This protein binds this small molecule.
Small molecule (SMILES): N[C@H](Cc1c[nH]c[nH+]1)C(=O)O

Binding-site contacts:
Ligand atom CG contacts residue TYR240 of chain 1.A at 3.6 Å (hydrophobic).
Ligand atom O contacts residue TYR286 of chain 1.A at 4.0 Å.
Ligand atom ND1 contacts residue TYR240 of chain 1.A at 3.6 Å.
Ligand atom OXT contacts residue ARG316 of chain 1.A at 4.4 Å.
Ligand atom NE2 contacts residue PHE337 of chain 1.A at 3.6 Å.
Ligand atom CD2 contacts residue TYR240 of chain 1.A at 3.8 Å (hydrophobic).
Ligand atom CE1 contacts residue PHE337 of chain 1.A at 3.2 Å (hydrophobic).
Ligand atom CG contacts residue PHE337 of chain 1.A at 4.4 Å (hydrophobic).
Ligand atom O contacts residue ARG316 of chain 1.A at 3.3 Å (salt-bridge).
Ligand atom ND1 contacts residue VAL340 of chain 1.A at 4.4 Å.
Ligand atom CE1 contacts residue TYR240 of chain 1.A at 3.7 Å (hydrophobic).
Ligand atom C contacts residue ARG316 of chain 1.A at 4.3 Å.
Ligand atom OXT contacts residue TYR240 of chain 1.A at 4.4 Å.
Ligand atom CD2 contacts residue PHE337 of chain 1.A at 4.1 Å (hydrophobic).
Ligand atom OXT contacts residue ILE320 of chain 1.A at 4.2 Å.
Ligand atom CD2 contacts residue ILE320 of chain 1.A at 4.3 Å (hydrophobic).
Ligand atom NE2 contacts residue TYR240 of chain 1.A at 3.6 Å.
Ligand atom ND1 contacts residue PHE337 of chain 1.A at 4.1 Å.
Ligand atom O contacts residue ASN285 of chain 1.A at 3.6 Å.
Ligand atom CB contacts residue TYR240 of chain 1.A at 3.4 Å (hydrophobic).
Ligand atom CE1 contacts residue VAL340 of chain 1.A at 4.0 Å (hydrophobic).

Sequence of chain 1.A:
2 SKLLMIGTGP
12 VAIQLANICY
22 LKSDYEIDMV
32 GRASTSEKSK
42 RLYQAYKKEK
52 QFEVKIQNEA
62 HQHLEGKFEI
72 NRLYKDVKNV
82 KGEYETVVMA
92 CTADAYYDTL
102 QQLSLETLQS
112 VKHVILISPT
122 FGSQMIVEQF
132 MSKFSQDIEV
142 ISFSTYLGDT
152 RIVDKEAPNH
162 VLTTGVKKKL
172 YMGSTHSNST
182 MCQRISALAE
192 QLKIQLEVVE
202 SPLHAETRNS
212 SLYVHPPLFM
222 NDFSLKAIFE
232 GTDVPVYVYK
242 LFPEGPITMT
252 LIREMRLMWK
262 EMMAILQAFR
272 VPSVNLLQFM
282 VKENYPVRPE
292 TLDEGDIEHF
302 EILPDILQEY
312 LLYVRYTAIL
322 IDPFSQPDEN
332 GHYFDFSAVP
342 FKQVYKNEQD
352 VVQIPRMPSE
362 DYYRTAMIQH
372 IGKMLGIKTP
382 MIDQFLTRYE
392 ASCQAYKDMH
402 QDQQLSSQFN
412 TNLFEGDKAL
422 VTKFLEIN